The protein below binds the small molecule below.
Small molecule (SMILES): CC(=O)N[C@@H]1[C@@H](O)[C@H](O)[C@@H](CO)O[C@H]1O

Sequence of chain 2.A:
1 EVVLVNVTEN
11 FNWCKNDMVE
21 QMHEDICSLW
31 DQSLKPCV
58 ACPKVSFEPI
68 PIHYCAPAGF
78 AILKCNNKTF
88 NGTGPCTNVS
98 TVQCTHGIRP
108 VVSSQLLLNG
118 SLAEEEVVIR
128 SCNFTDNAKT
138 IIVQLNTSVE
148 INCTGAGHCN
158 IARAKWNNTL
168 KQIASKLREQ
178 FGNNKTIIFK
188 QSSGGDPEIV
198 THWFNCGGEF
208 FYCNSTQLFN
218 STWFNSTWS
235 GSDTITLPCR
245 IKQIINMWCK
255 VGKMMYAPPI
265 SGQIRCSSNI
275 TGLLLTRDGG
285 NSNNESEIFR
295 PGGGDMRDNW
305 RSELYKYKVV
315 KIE

Binding-site contacts:
Ligand atom C4 contacts residue ASN88 of chain 2.A at 4.0 Å.
Ligand atom N2 contacts residue ASN88 of chain 2.A at 2.9 Å (h-bond).
Ligand atom C7 contacts residue ASN88 of chain 2.A at 3.4 Å.
Ligand atom C3 contacts residue ASN88 of chain 2.A at 3.6 Å.
Ligand atom C1 contacts residue ASN88 of chain 2.A at 1.4 Å.
Ligand atom C5 contacts residue THR90 of chain 2.A at 4.1 Å.
Ligand atom O6 contacts residue GLY91 of chain 2.A at 4.0 Å.
Ligand atom C6 contacts residue THR90 of chain 2.A at 3.9 Å.
Ligand atom O7 contacts residue ASN88 of chain 2.A at 3.3 Å (h-bond).
Ligand atom C6 contacts residue PRO92 of chain 2.A at 4.3 Å (hydrophobic).
Ligand atom C2 contacts residue ASN88 of chain 2.A at 2.3 Å.
Ligand atom O6 contacts residue PRO92 of chain 2.A at 3.8 Å.
Ligand atom O5 contacts residue THR90 of chain 2.A at 3.4 Å (h-bond).
Ligand atom C5 contacts residue ASN88 of chain 2.A at 3.5 Å.
Ligand atom C6 contacts residue GLY91 of chain 2.A at 3.5 Å.
Ligand atom O5 contacts residue ASN88 of chain 2.A at 2.2 Å (h-bond).
Ligand atom C1 contacts residue THR90 of chain 2.A at 4.0 Å.